Sequence of chain 1.A:
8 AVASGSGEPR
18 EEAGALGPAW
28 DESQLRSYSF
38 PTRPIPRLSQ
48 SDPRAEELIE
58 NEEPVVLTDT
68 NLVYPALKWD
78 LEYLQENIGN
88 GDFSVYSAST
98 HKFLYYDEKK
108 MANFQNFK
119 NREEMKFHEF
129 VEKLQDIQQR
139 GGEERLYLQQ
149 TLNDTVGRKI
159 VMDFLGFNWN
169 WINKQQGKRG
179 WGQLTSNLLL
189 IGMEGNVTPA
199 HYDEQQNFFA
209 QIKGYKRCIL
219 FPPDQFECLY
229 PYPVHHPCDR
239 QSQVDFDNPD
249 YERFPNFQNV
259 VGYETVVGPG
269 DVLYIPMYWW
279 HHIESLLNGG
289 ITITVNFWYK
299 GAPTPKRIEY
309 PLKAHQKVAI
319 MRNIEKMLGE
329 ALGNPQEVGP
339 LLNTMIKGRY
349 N

This protein binds this small molecule.
Small molecule (SMILES): O=C(O)/C=C/C(=O)O

Binding-site contacts:
Ligand atom OXT contacts residue HIS279 of chain 1.A at 3.6 Å.
Ligand atom O contacts residue TRP296 of chain 1.A at 4.1 Å.
Ligand atom C contacts residue HIS199 of chain 1.A at 4.2 Å.
Ligand atom C5 contacts residue SO41 of chain 1.F at 3.2 Å.
Ligand atom O7 contacts residue LEU188 of chain 1.A at 3.6 Å.
Ligand atom O8 contacts residue TYR145 of chain 1.A at 2.4 Å (h-bond).
Ligand atom O8 contacts residue THR196 of chain 1.A at 2.7 Å (h-bond).
Ligand atom O7 contacts residue LYS214 of chain 1.A at 2.8 Å (salt-bridge).
Ligand atom C contacts residue HIS279 of chain 1.A at 3.9 Å.
Ligand atom C4 contacts residue LEU188 of chain 1.A at 4.1 Å (hydrophobic).
Ligand atom O contacts residue ASN294 of chain 1.A at 3.0 Å (h-bond).
Ligand atom O contacts residue HIS279 of chain 1.A at 3.6 Å.
Ligand atom OXT contacts residue HIS199 of chain 1.A at 3.0 Å (h-bond).
Ligand atom C4 contacts residue PHE207 of chain 1.A at 3.8 Å (hydrophobic).
Ligand atom O8 contacts residue LYS214 of chain 1.A at 3.9 Å.
Ligand atom C6 contacts residue TYR145 of chain 1.A at 3.2 Å (hydrophobic).
Ligand atom C6 contacts residue LEU188 of chain 1.A at 3.4 Å (hydrophobic).
Ligand atom O contacts residue ASP201 of chain 1.A at 4.0 Å.
Ligand atom O7 contacts residue ILE281 of chain 1.A at 3.4 Å.
Ligand atom C contacts residue ASN294 of chain 1.A at 3.9 Å.
Ligand atom C contacts residue SO41 of chain 1.F at 3.0 Å.
Ligand atom C6 contacts residue THR196 of chain 1.A at 3.6 Å.
Ligand atom OXT contacts residue FE1 of chain 1.B at 2.2 Å.
Ligand atom C6 contacts residue ILE281 of chain 1.A at 3.7 Å (hydrophobic).
Ligand atom C5 contacts residue THR196 of chain 1.A at 3.6 Å.
Ligand atom O7 contacts residue TYR145 of chain 1.A at 3.3 Å (h-bond).
Ligand atom O contacts residue ASN205 of chain 1.A at 3.7 Å.
Ligand atom OXT contacts residue SO41 of chain 1.F at 2.8 Å (h-bond).
Ligand atom O contacts residue SO41 of chain 1.F at 3.8 Å.
Ligand atom O8 contacts residue ILE281 of chain 1.A at 3.9 Å.
Ligand atom C6 contacts residue LYS214 of chain 1.A at 3.7 Å.
Ligand atom O8 contacts residue LEU188 of chain 1.A at 3.7 Å.
Ligand atom O contacts residue FE1 of chain 1.B at 2.8 Å.
Ligand atom C contacts residue FE1 of chain 1.B at 2.8 Å.
Ligand atom O7 contacts residue PHE207 of chain 1.A at 3.4 Å.
Ligand atom C4 contacts residue SO41 of chain 1.F at 3.3 Å.
Ligand atom C4 contacts residue ILE281 of chain 1.A at 3.8 Å (hydrophobic).
Ligand atom C5 contacts residue LEU188 of chain 1.A at 3.7 Å (hydrophobic).
Ligand atom OXT contacts residue ASP201 of chain 1.A at 4.1 Å.
Ligand atom C5 contacts residue ILE281 of chain 1.A at 3.8 Å (hydrophobic).